Binding-site contacts:
Ligand atom C3K contacts residue LEU67 of chain 1.G at 3.6 Å (hydrophobic).
Ligand atom C contacts residue HIS260 of chain 1.G at 3.6 Å.
Ligand atom C contacts residue TYR134 of chain 1.G at 3.5 Å (hydrophobic).
Ligand atom O2 contacts residue TYR134 of chain 1.G at 2.7 Å (h-bond).
Ligand atom C3B contacts residue MET150 of chain 1.G at 3.5 Å (hydrophobic).
Ligand atom CB contacts residue SER100 of chain 1.G at 3.4 Å.
Ligand atom CZ contacts residue CYS96 of chain 1.G at 3.7 Å (hydrophobic).
Ligand atom C1K contacts residue LEU167 of chain 1.G at 3.6 Å (hydrophobic).
Ligand atom O1 contacts residue HIS260 of chain 1.G at 2.8 Å (h-bond).
Ligand atom O1 contacts residue TYR284 of chain 1.G at 2.5 Å (h-bond).
Ligand atom C1L contacts residue PHE171 of chain 1.G at 3.6 Å (hydrophobic).
Ligand atom C1B contacts residue PHE93 of chain 1.G at 3.3 Å (hydrophobic).
Ligand atom C1J contacts residue PHE171 of chain 1.G at 3.5 Å (hydrophobic).
Ligand atom C3M contacts residue CYS95 of chain 1.G at 3.6 Å (hydrophobic).
Ligand atom CA contacts residue SER100 of chain 1.G at 3.4 Å.
Ligand atom CZ contacts residue LEU141 of chain 1.G at 3.6 Å (hydrophobic).
Ligand atom CD1 contacts residue MET175 of chain 1.G at 3.3 Å (hydrophobic).
Ligand atom CE2 contacts residue THR99 of chain 1.G at 3.7 Å.
Ligand atom CD2 contacts residue CYS96 of chain 1.G at 3.2 Å (hydrophobic).
Ligand atom O2 contacts residue LEU280 of chain 1.G at 3.4 Å.
Ligand atom CD2 contacts residue SER100 of chain 1.G at 3.3 Å.
Ligand atom O2 contacts residue SER100 of chain 1.G at 2.9 Å (h-bond).
Ligand atom N contacts residue CYS96 of chain 1.G at 3.5 Å.
Ligand atom O1G contacts residue MET175 of chain 1.G at 3.1 Å.
Ligand atom C3L contacts residue CYS95 of chain 1.G at 3.6 Å (hydrophobic).
Ligand atom CE1 contacts residue MET175 of chain 1.G at 3.4 Å (hydrophobic).
Ligand atom C1K contacts residue PHE171 of chain 1.G at 3.5 Å (hydrophobic).
Ligand atom C1F contacts residue CYS96 of chain 1.G at 3.6 Å (hydrophobic).
Ligand atom C1F contacts residue PHE93 of chain 1.G at 3.6 Å (hydrophobic).
Ligand atom C1I contacts residue ILE174 of chain 1.G at 3.5 Å (hydrophobic).
Ligand atom C contacts residue TYR284 of chain 1.G at 3.3 Å (hydrophobic).
Ligand atom C1A contacts residue CYS96 of chain 1.G at 3.5 Å (hydrophobic).
Ligand atom O2 contacts residue TYR284 of chain 1.G at 3.6 Å.
Ligand atom O1G contacts residue ILE174 of chain 1.G at 3.5 Å.
Ligand atom N3H contacts residue VAL152 of chain 1.G at 3.4 Å.
Ligand atom C1H contacts residue ILE174 of chain 1.G at 3.6 Å (hydrophobic).
Ligand atom O1 contacts residue TYR134 of chain 1.G at 3.7 Å.
Ligand atom C1M contacts residue PHE93 of chain 1.G at 3.6 Å (hydrophobic).
Ligand atom C contacts residue SER100 of chain 1.G at 3.6 Å.
Ligand atom CE2 contacts residue CYS96 of chain 1.G at 3.4 Å (hydrophobic).

Sequence of chain 1.G:
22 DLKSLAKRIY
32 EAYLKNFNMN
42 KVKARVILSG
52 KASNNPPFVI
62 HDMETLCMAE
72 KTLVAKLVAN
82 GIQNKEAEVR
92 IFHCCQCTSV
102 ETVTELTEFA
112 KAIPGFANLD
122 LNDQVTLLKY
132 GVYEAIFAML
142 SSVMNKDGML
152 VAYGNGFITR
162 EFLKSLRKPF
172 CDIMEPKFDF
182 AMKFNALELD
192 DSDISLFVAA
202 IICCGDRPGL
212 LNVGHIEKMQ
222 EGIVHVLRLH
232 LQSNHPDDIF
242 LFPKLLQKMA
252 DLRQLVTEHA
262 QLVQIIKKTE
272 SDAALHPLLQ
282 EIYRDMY

A small-molecule ligand and the protein it binds are described below.
Small molecule (SMILES): C/C(=C/C(=O)c1ccccc1)N[C@@H](Cc1ccc(OCCc2nc(-c3ccccc3)oc2C)cc1)C(=O)O